Sequence of chain 1.F:
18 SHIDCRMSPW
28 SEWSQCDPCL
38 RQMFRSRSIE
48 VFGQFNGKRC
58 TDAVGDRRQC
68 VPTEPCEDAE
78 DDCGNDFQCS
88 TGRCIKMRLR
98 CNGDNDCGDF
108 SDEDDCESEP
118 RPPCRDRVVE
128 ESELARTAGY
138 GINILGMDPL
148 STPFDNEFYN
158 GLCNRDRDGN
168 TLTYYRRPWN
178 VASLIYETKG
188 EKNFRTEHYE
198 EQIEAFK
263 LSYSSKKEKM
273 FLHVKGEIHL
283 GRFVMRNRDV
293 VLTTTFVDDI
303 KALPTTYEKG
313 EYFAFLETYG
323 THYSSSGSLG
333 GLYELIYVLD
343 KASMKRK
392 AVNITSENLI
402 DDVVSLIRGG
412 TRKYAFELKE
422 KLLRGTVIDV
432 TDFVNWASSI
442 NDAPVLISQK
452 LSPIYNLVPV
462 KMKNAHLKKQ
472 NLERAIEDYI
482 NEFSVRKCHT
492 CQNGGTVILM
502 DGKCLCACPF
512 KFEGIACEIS

This small molecule binds to this protein.
Small molecule (SMILES): CC(=O)N[C@@H]1[C@@H](O)[C@H](O)[C@@H](CO)O[C@H]1O

Binding-site contacts:
Ligand atom C5 contacts residue LYS349 of chain 1.F at 4.5 Å.
Ligand atom C1 contacts residue ASN394 of chain 1.F at 1.2 Å.
Ligand atom C3 contacts residue ASN394 of chain 1.F at 3.4 Å.
Ligand atom C8 contacts residue ASN394 of chain 1.F at 4.1 Å.
Ligand atom O3 contacts residue ASN394 of chain 1.F at 4.5 Å.
Ligand atom O7 contacts residue VAL393 of chain 1.F at 3.3 Å.
Ligand atom C4 contacts residue ASN394 of chain 1.F at 4.0 Å.
Ligand atom O7 contacts residue ASN394 of chain 1.F at 2.9 Å.
Ligand atom O7 contacts residue ALA392 of chain 1.F at 3.8 Å.
Ligand atom O5 contacts residue ASN394 of chain 1.F at 2.5 Å (h-bond).
Ligand atom C2 contacts residue ASN394 of chain 1.F at 2.1 Å.
Ligand atom N2 contacts residue ASN394 of chain 1.F at 2.3 Å (h-bond).
Ligand atom C8 contacts residue ALA392 of chain 1.F at 4.3 Å (hydrophobic).
Ligand atom C1 contacts residue LYS349 of chain 1.F at 4.5 Å.
Ligand atom C5 contacts residue ASN394 of chain 1.F at 3.6 Å.
Ligand atom C7 contacts residue ALA392 of chain 1.F at 4.2 Å (hydrophobic).
Ligand atom C7 contacts residue ASN394 of chain 1.F at 3.0 Å.